Sequence of chain 36.B:
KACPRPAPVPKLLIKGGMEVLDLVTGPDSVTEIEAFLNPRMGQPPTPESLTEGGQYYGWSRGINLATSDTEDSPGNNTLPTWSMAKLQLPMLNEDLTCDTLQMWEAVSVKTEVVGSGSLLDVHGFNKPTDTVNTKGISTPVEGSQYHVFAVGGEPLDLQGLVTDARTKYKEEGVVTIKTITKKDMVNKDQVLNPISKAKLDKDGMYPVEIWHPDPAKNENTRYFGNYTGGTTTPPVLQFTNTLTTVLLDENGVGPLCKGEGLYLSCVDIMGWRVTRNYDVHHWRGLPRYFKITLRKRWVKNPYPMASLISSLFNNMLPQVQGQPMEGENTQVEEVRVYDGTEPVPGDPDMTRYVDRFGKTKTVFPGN

Binding-site contacts:
Ligand atom O4 contacts residue HIS298 of chain 36.A at 2.7 Å (h-bond).
Ligand atom C4 contacts residue HIS298 of chain 36.A at 3.6 Å.
Ligand atom C4 contacts residue TYR72 of chain 36.A at 3.7 Å (hydrophobic).
Ligand atom O8 contacts residue TYR72 of chain 36.A at 3.9 Å.
Ligand atom C3 contacts residue GLY78 of chain 36.A at 3.7 Å.
Ligand atom C2 contacts residue GLY78 of chain 36.A at 4.1 Å.
Ligand atom O1B contacts residue ARG77 of chain 36.A at 3.0 Å (salt-bridge).
Ligand atom C3 contacts residue ARG77 of chain 36.A at 3.8 Å.
Ligand atom C1 contacts residue ARG77 of chain 36.A at 3.5 Å.
Ligand atom C10 contacts residue TYR72 of chain 36.A at 3.8 Å (hydrophobic).
Ligand atom C4 contacts residue GLY78 of chain 36.A at 3.6 Å.
Ligand atom C4 contacts residue ARG77 of chain 36.A at 4.3 Å.
Ligand atom O4 contacts residue TYR72 of chain 36.A at 4.2 Å.
Ligand atom C11 contacts residue ASP85 of chain 36.B at 3.5 Å.
Ligand atom C6 contacts residue THR94 of chain 36.A at 3.9 Å.
Ligand atom O4 contacts residue VAL296 of chain 36.A at 3.7 Å.
Ligand atom C1 contacts residue GLY78 of chain 36.A at 4.2 Å.
Ligand atom O8 contacts residue ARG77 of chain 36.A at 3.3 Å (salt-bridge).
Ligand atom O1A contacts residue TYR72 of chain 36.A at 3.7 Å.
Ligand atom N5 contacts residue TYR72 of chain 36.A at 2.9 Å (h-bond).
Ligand atom O3 contacts residue GLY78 of chain 36.A at 3.6 Å.
Ligand atom C3 contacts residue GLY78 of chain 36.A at 4.2 Å.
Ligand atom C6 contacts residue ASN93 of chain 36.A at 3.1 Å.
Ligand atom O1A contacts residue ARG77 of chain 36.A at 3.1 Å.
Ligand atom O4 contacts residue ASN80 of chain 36.A at 4.1 Å.
Ligand atom O1B contacts residue TYR72 of chain 36.A at 4.1 Å.
Ligand atom C1 contacts residue TYR72 of chain 36.A at 4.1 Å (hydrophobic).
Ligand atom C5 contacts residue ASN93 of chain 36.A at 3.6 Å.
Ligand atom O4 contacts residue THR291 of chain 36.A at 3.5 Å.
Ligand atom C11 contacts residue TYR72 of chain 36.A at 3.9 Å (hydrophobic).
Ligand atom C5 contacts residue TYR72 of chain 36.A at 3.7 Å (hydrophobic).
Ligand atom O6 contacts residue ASN93 of chain 36.A at 2.9 Å (h-bond).
Ligand atom C3 contacts residue VAL296 of chain 36.A at 3.4 Å (hydrophobic).
Ligand atom C4 contacts residue VAL296 of chain 36.A at 4.2 Å (hydrophobic).
Ligand atom O10 contacts residue ASN293 of chain 36.A at 4.3 Å.
Ligand atom C3 contacts residue HIS298 of chain 36.A at 4.1 Å.
Ligand atom C6 contacts residue TYR72 of chain 36.A at 3.9 Å (hydrophobic).
Ligand atom O4 contacts residue ILE79 of chain 36.A at 3.7 Å.
Ligand atom O4 contacts residue GLY78 of chain 36.A at 3.3 Å.
Ligand atom O1A contacts residue GLY78 of chain 36.A at 3.4 Å (h-bond).

Sequence of chain 36.A:
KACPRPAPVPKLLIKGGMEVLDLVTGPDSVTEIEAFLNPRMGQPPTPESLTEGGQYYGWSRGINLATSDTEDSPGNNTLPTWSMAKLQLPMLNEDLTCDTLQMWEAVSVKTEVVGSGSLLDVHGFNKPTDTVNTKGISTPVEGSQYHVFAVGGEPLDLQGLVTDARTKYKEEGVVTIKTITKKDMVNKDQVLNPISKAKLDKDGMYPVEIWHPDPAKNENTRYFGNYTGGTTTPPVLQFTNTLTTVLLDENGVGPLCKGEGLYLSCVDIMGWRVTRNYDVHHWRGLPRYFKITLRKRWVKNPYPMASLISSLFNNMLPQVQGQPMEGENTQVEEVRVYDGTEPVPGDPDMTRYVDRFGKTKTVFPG

The protein below binds the small molecule below.
Small molecule (SMILES): CC(=O)N[C@H]1[C@H]([C@H](O)[C@H](O)CO)O[C@@](O[C@H]2[C@@H](O)[C@@H](CO)O[C@@H](O[C@H]3[C@H](O)[C@@H](O)[C@H](O)O[C@@H]3CO)[C@@H]2O)(C(=O)O)C[C@@H]1O